A protein and the small-molecule ligand that binds it are described below.
Small molecule (SMILES): Cc1cc(-c2cc3c(=O)n(C)cc(-c4cc(C(C)(C)O)ccc4Oc4ccc(F)cc4F)c3o2)cc(C)c1OCCO

Binding-site contacts:
Ligand atom NAD contacts residue VAL116 of chain 1.B at 3.7 Å.
Ligand atom OAG contacts residue LEU62 of chain 1.B at 3.5 Å.
Ligand atom CAK contacts residue PRO52 of chain 1.B at 3.5 Å (hydrophobic).
Ligand atom OBA contacts residue PRO56 of chain 1.B at 3.6 Å (h-bond).
Ligand atom FBO contacts residue MET119 of chain 1.B at 3.7 Å.
Ligand atom CAR contacts residue LEU62 of chain 1.B at 4.0 Å (hydrophobic).
Ligand atom OAL contacts residue ASN110 of chain 1.B at 2.8 Å (h-bond).
Ligand atom CBJ contacts residue VAL116 of chain 1.B at 4.0 Å (hydrophobic).
Ligand atom CAW contacts residue ASN110 of chain 1.B at 3.6 Å.
Ligand atom CAJ contacts residue LEU62 of chain 1.B at 3.8 Å (hydrophobic).
Ligand atom CBJ contacts residue TRP51 of chain 1.B at 3.5 Å (hydrophobic).
Ligand atom FBP contacts residue TRP51 of chain 1.B at 2.9 Å.
Ligand atom CAK contacts residue PHE53 of chain 1.B at 3.5 Å (hydrophobic).
Ligand atom CAQ contacts residue TRP51 of chain 1.B at 3.7 Å (hydrophobic).
Ligand atom CAY contacts residue ASP58 of chain 1.B at 3.5 Å.
Ligand atom FBP contacts residue VAL116 of chain 1.B at 3.8 Å.
Ligand atom CAE contacts residue VAL116 of chain 1.B at 4.0 Å (hydrophobic).
Ligand atom CAE contacts residue PRO52 of chain 1.B at 3.6 Å (hydrophobic).
Ligand atom CAC contacts residue ASN110 of chain 1.B at 3.7 Å.
Ligand atom CAM contacts residue LEU64 of chain 1.B at 3.9 Å (hydrophobic).
Ligand atom CBK contacts residue TRP51 of chain 1.B at 3.8 Å (hydrophobic).
Ligand atom CAE contacts residue VAL57 of chain 1.B at 3.8 Å (hydrophobic).
Ligand atom CAH contacts residue ASN110 of chain 1.B at 4.0 Å.
Ligand atom OAL contacts residue CYS106 of chain 1.B at 3.8 Å.
Ligand atom CAO contacts residue LEU62 of chain 1.B at 4.0 Å (hydrophobic).
Ligand atom CAW contacts residue LEU64 of chain 1.B at 4.0 Å (hydrophobic).
Ligand atom CAN contacts residue LEU62 of chain 1.B at 3.8 Å (hydrophobic).
Ligand atom CAI contacts residue ASN110 of chain 1.B at 3.2 Å.
Ligand atom FBP contacts residue PRO52 of chain 1.B at 3.1 Å.
Ligand atom CAK contacts residue VAL57 of chain 1.B at 3.6 Å (hydrophobic).
Ligand atom CBG contacts residue LEU64 of chain 1.B at 3.9 Å (hydrophobic).
Ligand atom CAC contacts residue VAL116 of chain 1.B at 3.8 Å (hydrophobic).
Ligand atom CAV contacts residue LEU64 of chain 1.B at 3.8 Å (hydrophobic).
Ligand atom CBK contacts residue MET119 of chain 1.B at 3.6 Å (hydrophobic).
Ligand atom FBO contacts residue ASP115 of chain 1.B at 3.6 Å.
Ligand atom CAC contacts residue VAL57 of chain 1.B at 3.9 Å (hydrophobic).
Ligand atom CAU contacts residue LEU64 of chain 1.B at 3.9 Å (hydrophobic).
Ligand atom CAP contacts residue TRP51 of chain 1.B at 3.7 Å (hydrophobic).
Ligand atom OBA contacts residue ASP58 of chain 1.B at 3.9 Å.
Ligand atom NAD contacts residue VAL57 of chain 1.B at 3.5 Å.

Sequence of chain 1.B:
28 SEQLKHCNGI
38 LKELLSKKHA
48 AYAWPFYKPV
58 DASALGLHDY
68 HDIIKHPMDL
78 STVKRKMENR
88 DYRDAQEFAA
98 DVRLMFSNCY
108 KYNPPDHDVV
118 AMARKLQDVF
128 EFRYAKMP